Sequence of chain 1.F:
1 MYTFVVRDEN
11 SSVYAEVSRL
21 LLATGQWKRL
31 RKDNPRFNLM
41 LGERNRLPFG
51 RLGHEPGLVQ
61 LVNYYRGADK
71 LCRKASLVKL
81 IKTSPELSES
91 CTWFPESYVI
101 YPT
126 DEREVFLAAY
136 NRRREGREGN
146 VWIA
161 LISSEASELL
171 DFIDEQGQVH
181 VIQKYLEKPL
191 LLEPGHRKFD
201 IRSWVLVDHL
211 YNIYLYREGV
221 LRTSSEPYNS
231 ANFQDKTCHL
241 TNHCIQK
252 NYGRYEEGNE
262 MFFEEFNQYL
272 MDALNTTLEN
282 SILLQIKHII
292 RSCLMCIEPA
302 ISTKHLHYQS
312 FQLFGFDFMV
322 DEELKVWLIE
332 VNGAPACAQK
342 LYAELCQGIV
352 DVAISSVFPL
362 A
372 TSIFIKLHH

Binding-site contacts:
Ligand atom PG contacts residue ASN333 of chain 1.F at 3.4 Å.
Ligand atom N1 contacts residue TYR185 of chain 1.F at 3.6 Å.
Ligand atom PB contacts residue GLU331 of chain 1.F at 3.8 Å.
Ligand atom C3B contacts residue ASP318 of chain 1.F at 3.4 Å.
Ligand atom O1A contacts residue ILE330 of chain 1.F at 3.4 Å.
Ligand atom N1 contacts residue LEU186 of chain 1.F at 3.0 Å (h-bond).
Ligand atom C2 contacts residue TYR185 of chain 1.F at 3.4 Å (hydrophobic).
Ligand atom O1A contacts residue GLU331 of chain 1.F at 3.4 Å.
Ligand atom O2A contacts residue LYS74 of chain 1.F at 3.4 Å (salt-bridge).
Ligand atom O3' contacts residue ASN242 of chain 1.F at 3.5 Å (h-bond).
Ligand atom O2G contacts residue ASN333 of chain 1.F at 3.2 Å (h-bond).
Ligand atom O1G contacts residue ASN333 of chain 1.F at 2.4 Å (h-bond).
Ligand atom C2 contacts residue LEU186 of chain 1.F at 3.6 Å (hydrophobic).
Ligand atom O1G contacts residue GLU331 of chain 1.F at 2.6 Å (salt-bridge).
Ligand atom N3 contacts residue TYR185 of chain 1.F at 3.5 Å.
Ligand atom C4' contacts residue ASN242 of chain 1.F at 3.8 Å.
Ligand atom O2B contacts residue ASN242 of chain 1.F at 3.8 Å.
Ligand atom O2G contacts residue ASP318 of chain 1.F at 2.4 Å (salt-bridge).
Ligand atom C2 contacts residue MET320 of chain 1.F at 3.8 Å (hydrophobic).
Ligand atom PG contacts residue ASP318 of chain 1.F at 3.4 Å.
Ligand atom O3' contacts residue ASP200 of chain 1.F at 3.6 Å.
Ligand atom O2G contacts residue ARG222 of chain 1.F at 3.7 Å.
Ligand atom O1B contacts residue LYS74 of chain 1.F at 3.6 Å.
Ligand atom O2G contacts residue ARG202 of chain 1.F at 2.8 Å (salt-bridge).
Ligand atom N3 contacts residue LYS198 of chain 1.F at 3.1 Å (salt-bridge).
Ligand atom O1B contacts residue GLU331 of chain 1.F at 3.8 Å.
Ligand atom C3B contacts residue GLU331 of chain 1.F at 2.1 Å.
Ligand atom N6 contacts residue TYR185 of chain 1.F at 3.8 Å.
Ligand atom C2 contacts residue LYS198 of chain 1.F at 3.5 Å.
Ligand atom N6 contacts residue LYS184 of chain 1.F at 2.9 Å (salt-bridge).
Ligand atom N3 contacts residue MET320 of chain 1.F at 3.6 Å (h-bond).
Ligand atom O2G contacts residue GLU331 of chain 1.F at 2.6 Å (salt-bridge).
Ligand atom PG contacts residue GLU331 of chain 1.F at 2.5 Å.
Ligand atom C8 contacts residue ILE330 of chain 1.F at 3.9 Å (hydrophobic).
Ligand atom O2' contacts residue THR241 of chain 1.F at 3.3 Å (h-bond).
Ligand atom C5' contacts residue ASN242 of chain 1.F at 3.5 Å.
Ligand atom N7 contacts residue GLN183 of chain 1.F at 3.8 Å.
Ligand atom N6 contacts residue GLN183 of chain 1.F at 3.4 Å (h-bond).
Ligand atom O2' contacts residue HIS239 of chain 1.F at 3.5 Å (h-bond).
Ligand atom O3' contacts residue THR241 of chain 1.F at 3.0 Å (h-bond).

The protein below binds the small molecule below.
Small molecule (SMILES): Nc1ncnc2c1ncn2[C@@H]1O[C@H](CO[P](=O)(O)O[P](=O)(O)CP(=O)(O)O)[C@@H](O)[C@H]1O